This small molecule binds to this protein.
Small molecule (SMILES): CC(=O)N[C@H]1[C@H](O[C@H]2[C@H](O)[C@@H](NC(C)=O)CO[C@@H]2CO)O[C@H](CO)[C@@H](O)[C@@H]1O

Binding-site contacts:
Ligand atom N2 contacts residue ASN99 of chain 1.B at 2.9 Å (h-bond).
Ligand atom O5 contacts residue NAG1 of chain 1.E at 4.2 Å.
Ligand atom O5 contacts residue ASN99 of chain 1.B at 2.4 Å (h-bond).
Ligand atom C7 contacts residue ASN99 of chain 1.B at 3.4 Å.
Ligand atom O7 contacts residue ASN99 of chain 1.B at 2.7 Å (h-bond).
Ligand atom C8 contacts residue ASN99 of chain 1.B at 4.4 Å.
Ligand atom C1 contacts residue NAG1 of chain 1.E at 3.5 Å.
Ligand atom C5 contacts residue ASN99 of chain 1.B at 3.7 Å.
Ligand atom C2 contacts residue ASN99 of chain 1.B at 2.5 Å.
Ligand atom C1 contacts residue ASN99 of chain 1.B at 1.4 Å.
Ligand atom C4 contacts residue ASN99 of chain 1.B at 4.3 Å.
Ligand atom C3 contacts residue ASN99 of chain 1.B at 3.8 Å.

Sequence of chain 1.B:
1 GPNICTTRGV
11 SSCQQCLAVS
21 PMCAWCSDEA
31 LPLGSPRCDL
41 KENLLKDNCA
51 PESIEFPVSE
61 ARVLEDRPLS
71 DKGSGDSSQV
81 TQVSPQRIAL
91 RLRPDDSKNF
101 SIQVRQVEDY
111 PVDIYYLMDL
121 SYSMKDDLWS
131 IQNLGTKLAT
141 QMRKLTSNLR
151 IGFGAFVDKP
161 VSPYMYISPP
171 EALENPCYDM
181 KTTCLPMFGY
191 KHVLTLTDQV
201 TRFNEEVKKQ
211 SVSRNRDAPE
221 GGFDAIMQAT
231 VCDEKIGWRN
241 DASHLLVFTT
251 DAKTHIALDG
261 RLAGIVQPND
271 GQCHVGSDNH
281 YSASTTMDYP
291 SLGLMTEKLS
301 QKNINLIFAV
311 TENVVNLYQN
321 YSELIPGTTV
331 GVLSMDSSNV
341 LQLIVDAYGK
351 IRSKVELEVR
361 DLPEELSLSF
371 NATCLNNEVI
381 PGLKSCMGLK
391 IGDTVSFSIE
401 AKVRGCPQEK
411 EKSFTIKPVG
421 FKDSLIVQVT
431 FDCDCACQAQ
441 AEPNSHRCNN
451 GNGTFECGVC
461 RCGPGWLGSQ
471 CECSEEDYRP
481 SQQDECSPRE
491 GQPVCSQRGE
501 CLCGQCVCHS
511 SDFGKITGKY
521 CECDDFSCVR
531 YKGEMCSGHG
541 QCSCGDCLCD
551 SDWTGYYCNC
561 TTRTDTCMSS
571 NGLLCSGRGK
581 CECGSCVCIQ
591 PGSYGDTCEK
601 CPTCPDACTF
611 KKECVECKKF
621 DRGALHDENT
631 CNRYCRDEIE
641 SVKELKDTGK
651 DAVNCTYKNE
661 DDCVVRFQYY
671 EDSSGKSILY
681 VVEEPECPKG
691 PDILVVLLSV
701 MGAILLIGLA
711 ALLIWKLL